Sequence of chain 1.D:
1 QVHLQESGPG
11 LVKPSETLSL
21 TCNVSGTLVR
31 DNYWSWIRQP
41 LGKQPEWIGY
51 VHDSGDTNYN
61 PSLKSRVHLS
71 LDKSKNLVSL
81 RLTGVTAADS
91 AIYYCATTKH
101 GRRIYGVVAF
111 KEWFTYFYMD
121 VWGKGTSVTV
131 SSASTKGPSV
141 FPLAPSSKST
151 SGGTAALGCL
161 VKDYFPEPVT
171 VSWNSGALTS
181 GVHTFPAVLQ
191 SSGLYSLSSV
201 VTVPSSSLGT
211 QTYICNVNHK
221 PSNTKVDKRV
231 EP

Binding-site contacts:
Ligand atom O6 contacts residue ASN301 of chain 1.C at 3.4 Å (h-bond).
Ligand atom O4 contacts residue MAN1 of chain 1.N at 2.5 Å.
Ligand atom C2 contacts residue VAL107 of chain 1.D at 4.0 Å (hydrophobic).
Ligand atom O4 contacts residue ILE104 of chain 1.D at 4.0 Å.
Ligand atom N2 contacts residue ASN301 of chain 1.C at 3.7 Å.
Ligand atom C8 contacts residue THR267 of chain 1.C at 3.4 Å.
Ligand atom C5 contacts residue MAN1 of chain 1.N at 3.9 Å.
Ligand atom O2 contacts residue ARG102 of chain 1.D at 4.0 Å.
Ligand atom O5 contacts residue ASN301 of chain 1.C at 1.2 Å (h-bond).
Ligand atom C2 contacts residue HIS299 of chain 1.C at 3.3 Å.
Ligand atom C1 contacts residue THR383 of chain 1.C at 4.0 Å.
Ligand atom O7 contacts residue ASN265 of chain 1.C at 3.4 Å.
Ligand atom C2 contacts residue ASN301 of chain 1.C at 2.7 Å.
Ligand atom O3 contacts residue HIS299 of chain 1.C at 4.0 Å.
Ligand atom O6 contacts residue ARG102 of chain 1.D at 3.6 Å (salt-bridge).
Ligand atom O5 contacts residue SER381 of chain 1.C at 3.9 Å.
Ligand atom O3 contacts residue GLY106 of chain 1.D at 3.3 Å (h-bond).
Ligand atom C4 contacts residue MAN1 of chain 1.N at 2.8 Å.
Ligand atom C5 contacts residue ASN301 of chain 1.C at 2.5 Å.
Ligand atom O5 contacts residue THR383 of chain 1.C at 3.7 Å.
Ligand atom C5 contacts residue ILE104 of chain 1.D at 3.9 Å (hydrophobic).
Ligand atom O7 contacts residue ASN301 of chain 1.C at 3.8 Å.
Ligand atom C1 contacts residue HIS299 of chain 1.C at 3.4 Å.
Ligand atom N2 contacts residue GLY106 of chain 1.D at 3.7 Å.
Ligand atom N2 contacts residue VAL107 of chain 1.D at 3.8 Å.
Ligand atom O3 contacts residue MAN1 of chain 1.N at 2.2 Å.
Ligand atom C4 contacts residue ASN301 of chain 1.C at 3.5 Å.
Ligand atom C6 contacts residue ARG102 of chain 1.D at 4.0 Å.
Ligand atom C1 contacts residue ASN301 of chain 1.C at 1.4 Å.
Ligand atom C2 contacts residue MAN1 of chain 1.N at 3.6 Å.
Ligand atom C2 contacts residue GLY106 of chain 1.D at 3.5 Å.
Ligand atom C3 contacts residue HIS299 of chain 1.C at 3.2 Å.
Ligand atom C6 contacts residue ASN301 of chain 1.C at 3.3 Å.
Ligand atom O4 contacts residue MAN2 of chain 1.N at 4.0 Å.
Ligand atom C8 contacts residue ASN265 of chain 1.C at 3.5 Å.
Ligand atom C3 contacts residue GLY106 of chain 1.D at 4.0 Å.
Ligand atom N2 contacts residue HIS299 of chain 1.C at 3.0 Å (h-bond).
Ligand atom C7 contacts residue ASN265 of chain 1.C at 3.8 Å.
Ligand atom C3 contacts residue ASN301 of chain 1.C at 3.6 Å.
Ligand atom C3 contacts residue MAN1 of chain 1.N at 2.2 Å.

Sequence of chain 1.C:
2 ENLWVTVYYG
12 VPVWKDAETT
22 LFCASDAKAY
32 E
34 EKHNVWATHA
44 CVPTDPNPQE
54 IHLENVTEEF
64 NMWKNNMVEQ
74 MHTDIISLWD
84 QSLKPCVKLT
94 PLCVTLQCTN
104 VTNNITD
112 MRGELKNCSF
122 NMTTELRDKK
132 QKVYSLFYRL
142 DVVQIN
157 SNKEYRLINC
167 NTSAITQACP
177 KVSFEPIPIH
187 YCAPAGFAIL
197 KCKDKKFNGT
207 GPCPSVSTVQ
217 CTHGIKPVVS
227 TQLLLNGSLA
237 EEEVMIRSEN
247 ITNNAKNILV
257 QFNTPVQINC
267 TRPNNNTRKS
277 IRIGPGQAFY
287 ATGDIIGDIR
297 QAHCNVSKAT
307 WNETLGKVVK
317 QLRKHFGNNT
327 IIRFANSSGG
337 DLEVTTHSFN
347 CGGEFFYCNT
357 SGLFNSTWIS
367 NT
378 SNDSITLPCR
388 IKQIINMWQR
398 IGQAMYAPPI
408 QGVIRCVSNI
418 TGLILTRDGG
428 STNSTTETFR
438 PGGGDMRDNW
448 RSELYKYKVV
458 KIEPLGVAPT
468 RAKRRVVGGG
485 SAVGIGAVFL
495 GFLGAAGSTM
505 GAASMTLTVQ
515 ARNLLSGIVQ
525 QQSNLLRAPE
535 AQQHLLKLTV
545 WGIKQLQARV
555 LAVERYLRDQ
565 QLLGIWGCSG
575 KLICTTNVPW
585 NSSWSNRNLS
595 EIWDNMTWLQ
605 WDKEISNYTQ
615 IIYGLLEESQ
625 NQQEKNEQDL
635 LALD

The small molecule below binds the protein below.
Small molecule (SMILES): CC(=O)N[C@H]1[C@H](O[C@H]2[C@H](O)[C@@H](NC(C)=O)CO[C@@H]2CO)O[C@H](CO)[C@@H](O[C@@H]2O[C@H](CO[C@H]3O[C@H](CO[C@H]4O[C@H](CO)[C@@H](O)[C@H](O)[C@@H]4O[C@H]4O[C@H](CO)[C@@H](O)[C@H](O)[C@@H]4O)[C@@H](O)[C@H](O[C@H]4O[C@H](CO)[C@@H](O)[C@H](O)[C@@H]4O[C@H]4O[C@H](CO)[C@@H](O)[C@H](O)[C@@H]4O)[C@@H]3O)[C@@H](O)[C@H](O)[C@@H]2O)[C@@H]1O